Binding-site contacts:
Ligand atom C4 contacts residue PHE474 of chain 1.H at 4.2 Å (hydrophobic).
Ligand atom C5 contacts residue VAL546 of chain 1.H at 4.1 Å (hydrophobic).
Ligand atom O4 contacts residue VAL546 of chain 1.H at 2.9 Å (h-bond).
Ligand atom O3 contacts residue FAD1 of chain 1.CA at 3.2 Å.
Ligand atom O1 contacts residue HIS450 of chain 1.H at 3.3 Å.
Ligand atom F2 contacts residue ALA171 of chain 1.H at 4.0 Å.
Ligand atom F2 contacts residue GLN448 of chain 1.H at 2.8 Å.
Ligand atom C2 contacts residue ASN593 of chain 1.H at 3.8 Å.
Ligand atom C1 contacts residue ARG472 of chain 1.H at 3.9 Å.
Ligand atom O5 contacts residue ARG472 of chain 1.H at 3.7 Å.
Ligand atom C5 contacts residue FAD1 of chain 1.CA at 4.2 Å.
Ligand atom O1 contacts residue ASP452 of chain 1.H at 3.4 Å (salt-bridge).
Ligand atom C3 contacts residue HIS548 of chain 1.H at 3.5 Å.
Ligand atom O1 contacts residue ARG472 of chain 1.H at 3.0 Å.
Ligand atom C6 contacts residue LEU361 of chain 1.H at 4.1 Å (hydrophobic).
Ligand atom O4 contacts residue HIS548 of chain 1.H at 3.3 Å (h-bond).
Ligand atom O1 contacts residue PHE474 of chain 1.H at 3.9 Å.
Ligand atom F2 contacts residue FAD1 of chain 1.CA at 3.1 Å.
Ligand atom C3 contacts residue FAD1 of chain 1.CA at 3.1 Å.
Ligand atom C2 contacts residue FAD1 of chain 1.CA at 3.8 Å.
Ligand atom C2 contacts residue PHE474 of chain 1.H at 4.1 Å (hydrophobic).
Ligand atom C2 contacts residue GLN448 of chain 1.H at 3.7 Å.
Ligand atom C1 contacts residue THR169 of chain 1.H at 3.5 Å.
Ligand atom C2 contacts residue THR169 of chain 1.H at 3.7 Å.
Ligand atom O1 contacts residue GLN448 of chain 1.H at 3.1 Å (h-bond).
Ligand atom O4 contacts residue FAD1 of chain 1.CA at 2.9 Å.
Ligand atom C4 contacts residue FAD1 of chain 1.CA at 3.7 Å.
Ligand atom C6 contacts residue VAL546 of chain 1.H at 3.6 Å (hydrophobic).
Ligand atom C1 contacts residue ASP452 of chain 1.H at 3.4 Å.
Ligand atom C4 contacts residue VAL546 of chain 1.H at 3.5 Å (hydrophobic).
Ligand atom C1 contacts residue GLN448 of chain 1.H at 3.9 Å.
Ligand atom C3 contacts residue ASN593 of chain 1.H at 3.8 Å.
Ligand atom C4 contacts residue HIS548 of chain 1.H at 3.5 Å.
Ligand atom F2 contacts residue ASN593 of chain 1.H at 3.0 Å.
Ligand atom O6 contacts residue LEU545 of chain 1.H at 3.9 Å.
Ligand atom O3 contacts residue ASN593 of chain 1.H at 2.8 Å (h-bond).
Ligand atom O6 contacts residue VAL546 of chain 1.H at 4.3 Å.
Ligand atom O3 contacts residue HIS548 of chain 1.H at 2.5 Å (h-bond).
Ligand atom O5 contacts residue ASP452 of chain 1.H at 3.8 Å.
Ligand atom F2 contacts residue THR169 of chain 1.H at 3.6 Å.

Sequence of chain 1.H:
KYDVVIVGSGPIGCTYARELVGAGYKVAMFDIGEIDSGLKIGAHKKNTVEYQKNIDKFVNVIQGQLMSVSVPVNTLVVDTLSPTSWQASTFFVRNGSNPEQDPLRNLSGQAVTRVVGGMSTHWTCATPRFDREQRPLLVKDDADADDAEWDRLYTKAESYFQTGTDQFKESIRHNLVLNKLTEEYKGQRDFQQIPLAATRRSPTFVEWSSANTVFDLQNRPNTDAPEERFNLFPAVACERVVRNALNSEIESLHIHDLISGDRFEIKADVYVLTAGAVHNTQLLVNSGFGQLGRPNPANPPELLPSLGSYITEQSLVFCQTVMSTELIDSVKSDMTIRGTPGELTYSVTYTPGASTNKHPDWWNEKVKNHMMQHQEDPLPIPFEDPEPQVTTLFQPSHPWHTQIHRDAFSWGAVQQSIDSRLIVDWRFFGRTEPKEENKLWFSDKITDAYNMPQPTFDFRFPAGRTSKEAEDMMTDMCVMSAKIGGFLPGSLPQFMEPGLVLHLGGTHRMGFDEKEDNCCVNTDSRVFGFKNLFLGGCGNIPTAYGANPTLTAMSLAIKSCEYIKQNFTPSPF

This protein binds this small molecule.
Small molecule (SMILES): OC[C@H]1O[C@@H](O)[C@H](F)[C@@H](O)[C@@H]1O